Sequence of chain 1.D:
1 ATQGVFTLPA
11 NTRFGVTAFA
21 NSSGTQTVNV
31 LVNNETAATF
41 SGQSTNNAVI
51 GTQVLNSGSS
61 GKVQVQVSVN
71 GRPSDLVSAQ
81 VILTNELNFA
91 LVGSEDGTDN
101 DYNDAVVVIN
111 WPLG

A small-molecule ligand and the protein it binds are described below.
Small molecule (SMILES): CO[C@@H]1OC[C@@H](O)[C@@H](O)[C@@H]1O

Binding-site contacts:
Ligand atom C1 contacts residue SER22 of chain 1.B at 3.4 Å.
Ligand atom O2 contacts residue CA1 of chain 1.J at 2.5 Å.
Ligand atom O3 contacts residue ASP104 of chain 1.B at 3.0 Å (salt-bridge).
Ligand atom O4 contacts residue ASP104 of chain 1.B at 3.8 Å.
Ligand atom C1 contacts residue ASP96 of chain 1.B at 3.8 Å.
Ligand atom O2 contacts residue GLY97 of chain 1.B at 4.0 Å.
Ligand atom O4 contacts residue CA1 of chain 1.I at 2.5 Å.
Ligand atom O3 contacts residue CA1 of chain 1.I at 2.5 Å.
Ligand atom O4 contacts residue SER23 of chain 1.B at 4.2 Å.
Ligand atom C2 contacts residue SER22 of chain 1.B at 3.5 Å.
Ligand atom O2 contacts residue SER22 of chain 1.B at 4.2 Å.
Ligand atom C5 contacts residue GLY114 of chain 1.D at 4.0 Å.
Ligand atom C2 contacts residue CA1 of chain 1.I at 3.9 Å.
Ligand atom O3 contacts residue ASP99 of chain 1.B at 2.6 Å (salt-bridge).
Ligand atom O2 contacts residue ASP96 of chain 1.B at 2.6 Å (salt-bridge).
Ligand atom C2 contacts residue ASP104 of chain 1.B at 3.2 Å.
Ligand atom O2 contacts residue ASP99 of chain 1.B at 3.7 Å.
Ligand atom C4 contacts residue CA1 of chain 1.I at 3.5 Å.
Ligand atom O4 contacts residue SER22 of chain 1.B at 3.3 Å.
Ligand atom O3 contacts residue CA1 of chain 1.J at 2.5 Å.
Ligand atom C3 contacts residue ASP104 of chain 1.B at 3.7 Å.
Ligand atom C3 contacts residue CA1 of chain 1.J at 3.4 Å.
Ligand atom O5 contacts residue SER22 of chain 1.B at 3.4 Å (h-bond).
Ligand atom O4 contacts residue GLY114 of chain 1.D at 2.4 Å (h-bond).
Ligand atom C1 contacts residue SER23 of chain 1.B at 3.9 Å.
Ligand atom C3 contacts residue CA1 of chain 1.I at 3.4 Å.
Ligand atom C3 contacts residue ASP99 of chain 1.B at 3.3 Å.
Ligand atom O5 contacts residue SER23 of chain 1.B at 2.9 Å (h-bond).
Ligand atom C5 contacts residue SER23 of chain 1.B at 3.7 Å.
Ligand atom O3 contacts residue ASP101 of chain 1.B at 3.0 Å (salt-bridge).
Ligand atom C4 contacts residue ASP99 of chain 1.B at 4.0 Å.
Ligand atom C2 contacts residue CA1 of chain 1.J at 3.3 Å.
Ligand atom C4 contacts residue GLY114 of chain 1.D at 3.4 Å.
Ligand atom C5 contacts residue SER22 of chain 1.B at 4.2 Å.
Ligand atom C2 contacts residue ASP96 of chain 1.B at 3.4 Å.
Ligand atom O2 contacts residue GLU95 of chain 1.B at 3.4 Å (salt-bridge).
Ligand atom O4 contacts residue ASP101 of chain 1.B at 4.2 Å.
Ligand atom O2 contacts residue ASP104 of chain 1.B at 3.3 Å (salt-bridge).
Ligand atom CM contacts residue SER23 of chain 1.B at 3.6 Å.
Ligand atom O4 contacts residue ASN21 of chain 1.B at 3.0 Å (h-bond).

Sequence of chain 1.B:
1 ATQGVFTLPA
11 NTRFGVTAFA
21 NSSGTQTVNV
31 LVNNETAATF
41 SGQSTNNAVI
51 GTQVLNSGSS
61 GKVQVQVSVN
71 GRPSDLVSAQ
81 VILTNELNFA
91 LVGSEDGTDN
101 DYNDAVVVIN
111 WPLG